A small-molecule ligand and the protein it binds are described below.
Small molecule (SMILES): CC(=O)N[C@H]1[C@H](O[C@H]2[C@H](O)[C@@H](NC(C)=O)CO[C@@H]2CO)O[C@H](CO)[C@@H](O)[C@@H]1O

Binding-site contacts:
Ligand atom C1 contacts residue THR63 of chain 1.F at 3.4 Å.
Ligand atom C5 contacts residue THR63 of chain 1.F at 3.0 Å.
Ligand atom C8 contacts residue LEU16 of chain 1.F at 3.4 Å (hydrophobic).
Ligand atom C1 contacts residue ASN61 of chain 1.F at 1.4 Å.
Ligand atom O7 contacts residue ASN61 of chain 1.F at 3.7 Å.
Ligand atom C5 contacts residue ASN61 of chain 1.F at 3.7 Å.
Ligand atom O5 contacts residue ASN61 of chain 1.F at 2.4 Å (h-bond).
Ligand atom O5 contacts residue THR63 of chain 1.F at 2.8 Å (h-bond).
Ligand atom C8 contacts residue ASN61 of chain 1.F at 2.9 Å.
Ligand atom C7 contacts residue ASN61 of chain 1.F at 2.9 Å.
Ligand atom C3 contacts residue ASN61 of chain 1.F at 3.8 Å.
Ligand atom C4 contacts residue ASN61 of chain 1.F at 4.2 Å.
Ligand atom N2 contacts residue ASN61 of chain 1.F at 2.9 Å (h-bond).
Ligand atom C6 contacts residue THR63 of chain 1.F at 3.2 Å.
Ligand atom C4 contacts residue THR63 of chain 1.F at 4.4 Å.
Ligand atom C2 contacts residue ASN61 of chain 1.F at 2.5 Å.
Ligand atom O6 contacts residue THR63 of chain 1.F at 4.1 Å.

Sequence of chain 1.F:
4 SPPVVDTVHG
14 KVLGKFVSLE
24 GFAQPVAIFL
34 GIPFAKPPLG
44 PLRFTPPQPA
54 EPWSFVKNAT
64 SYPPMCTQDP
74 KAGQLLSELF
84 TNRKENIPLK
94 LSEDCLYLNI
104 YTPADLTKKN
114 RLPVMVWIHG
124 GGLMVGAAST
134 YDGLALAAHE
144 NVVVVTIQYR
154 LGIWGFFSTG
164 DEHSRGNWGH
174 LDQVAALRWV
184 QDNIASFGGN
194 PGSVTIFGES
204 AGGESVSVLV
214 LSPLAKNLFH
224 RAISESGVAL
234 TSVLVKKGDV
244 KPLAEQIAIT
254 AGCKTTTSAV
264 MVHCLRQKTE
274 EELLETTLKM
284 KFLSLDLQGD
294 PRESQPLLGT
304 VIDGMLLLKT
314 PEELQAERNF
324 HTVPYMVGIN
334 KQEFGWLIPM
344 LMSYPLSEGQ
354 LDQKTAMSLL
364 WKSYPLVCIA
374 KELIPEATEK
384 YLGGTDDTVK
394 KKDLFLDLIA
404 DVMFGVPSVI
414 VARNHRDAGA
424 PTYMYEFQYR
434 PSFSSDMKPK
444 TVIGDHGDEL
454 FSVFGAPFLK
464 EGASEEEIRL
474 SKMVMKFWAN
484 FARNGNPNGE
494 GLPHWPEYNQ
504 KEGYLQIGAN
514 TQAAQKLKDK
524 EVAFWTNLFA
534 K